This protein binds this small molecule.
Small molecule (SMILES): CC(=O)N[C@H]1[C@H](O[C@H]2[C@H](O)[C@@H](NC(C)=O)CO[C@@H]2CO)O[C@H](CO)[C@@H](O)[C@@H]1O

Binding-site contacts:
Ligand atom O5 contacts residue SER248 of chain 1.E at 4.3 Å.
Ligand atom C1 contacts residue ASN252 of chain 1.E at 1.4 Å.
Ligand atom C7 contacts residue ASN252 of chain 1.E at 4.0 Å.
Ligand atom O5 contacts residue ASN252 of chain 1.E at 2.4 Å (h-bond).
Ligand atom O5 contacts residue PHE208 of chain 1.E at 3.8 Å.
Ligand atom O6 contacts residue LYS247 of chain 1.E at 4.0 Å.
Ligand atom C6 contacts residue PHE208 of chain 1.E at 4.2 Å (hydrophobic).
Ligand atom N2 contacts residue SER251 of chain 1.E at 4.2 Å.
Ligand atom O6 contacts residue ASP211 of chain 1.E at 3.0 Å (salt-bridge).
Ligand atom O6 contacts residue PHE208 of chain 1.E at 3.5 Å.
Ligand atom C8 contacts residue SER251 of chain 1.E at 3.8 Å.
Ligand atom C5 contacts residue ASN252 of chain 1.E at 3.7 Å.
Ligand atom C6 contacts residue ASP211 of chain 1.E at 3.7 Å.
Ligand atom C4 contacts residue SER248 of chain 1.E at 4.3 Å.
Ligand atom C3 contacts residue ASN252 of chain 1.E at 3.8 Å.
Ligand atom C4 contacts residue ASN252 of chain 1.E at 4.2 Å.
Ligand atom O7 contacts residue SER251 of chain 1.E at 3.2 Å.
Ligand atom N2 contacts residue ASN252 of chain 1.E at 3.0 Å (h-bond).
Ligand atom O6 contacts residue SER207 of chain 1.E at 3.3 Å (h-bond).
Ligand atom C2 contacts residue ASN252 of chain 1.E at 2.5 Å.
Ligand atom C7 contacts residue SER251 of chain 1.E at 3.8 Å.

Sequence of chain 1.E:
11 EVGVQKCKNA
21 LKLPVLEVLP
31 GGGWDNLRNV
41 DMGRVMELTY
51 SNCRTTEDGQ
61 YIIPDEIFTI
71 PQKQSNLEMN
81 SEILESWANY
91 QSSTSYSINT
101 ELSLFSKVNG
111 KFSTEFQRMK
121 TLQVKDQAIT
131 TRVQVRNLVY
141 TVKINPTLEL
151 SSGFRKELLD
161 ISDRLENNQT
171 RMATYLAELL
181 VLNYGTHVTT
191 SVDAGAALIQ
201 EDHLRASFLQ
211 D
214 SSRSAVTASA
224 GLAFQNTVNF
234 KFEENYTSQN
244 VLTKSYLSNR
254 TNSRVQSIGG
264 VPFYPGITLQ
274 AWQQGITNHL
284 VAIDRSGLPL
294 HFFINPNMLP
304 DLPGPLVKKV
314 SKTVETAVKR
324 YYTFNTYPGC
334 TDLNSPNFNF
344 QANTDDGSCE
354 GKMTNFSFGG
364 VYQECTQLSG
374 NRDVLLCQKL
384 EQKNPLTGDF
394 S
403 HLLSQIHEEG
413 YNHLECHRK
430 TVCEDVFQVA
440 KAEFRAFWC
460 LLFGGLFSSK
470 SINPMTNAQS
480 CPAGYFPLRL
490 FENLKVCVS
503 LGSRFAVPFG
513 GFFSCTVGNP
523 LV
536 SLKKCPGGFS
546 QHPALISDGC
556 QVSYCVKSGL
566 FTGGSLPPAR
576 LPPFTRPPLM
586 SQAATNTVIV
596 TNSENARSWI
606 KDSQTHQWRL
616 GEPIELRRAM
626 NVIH